Binding-site contacts:
Ligand atom C3 contacts residue PYR1 of chain 1.J at 1.2 Å.
Ligand atom C4 contacts residue TYR130 of chain 1.B at 2.9 Å (hydrophobic).
Ligand atom O4 contacts residue THR157 of chain 1.B at 2.5 Å (h-bond).
Ligand atom C3 contacts residue LYS155 of chain 1.B at 2.5 Å.
Ligand atom O1 contacts residue TYR130 of chain 1.B at 3.3 Å (h-bond).
Ligand atom O2 contacts residue THR44 of chain 1.B at 2.1 Å (h-bond).
Ligand atom O1 contacts residue PRO7 of chain 1.B at 3.5 Å.
Ligand atom C2 contacts residue LYS155 of chain 1.B at 1.4 Å.
Ligand atom O5 contacts residue THR157 of chain 1.B at 2.7 Å.
Ligand atom C1 contacts residue PYR1 of chain 1.J at 0.2 Å.
Ligand atom C2 contacts residue PYR1 of chain 1.J at 0.5 Å.
Ligand atom C1 contacts residue THR43 of chain 1.B at 3.4 Å.
Ligand atom O4 contacts residue TYR130 of chain 1.B at 2.6 Å (h-bond).
Ligand atom C4 contacts residue PYR1 of chain 1.J at 2.8 Å.
Ligand atom O5 contacts residue 3GR1 of chain 1.K at 1.4 Å.
Ligand atom O4 contacts residue 3GR1 of chain 1.K at 0.6 Å (h-bond).
Ligand atom O6 contacts residue TYR132 of chain 1.B at 3.0 Å (h-bond).
Ligand atom O1 contacts residue GLY42 of chain 1.B at 3.1 Å.
Ligand atom C1 contacts residue LYS155 of chain 1.B at 2.5 Å.
Ligand atom C6 contacts residue 3GR1 of chain 1.K at 1.0 Å.
Ligand atom O2 contacts residue THR43 of chain 1.B at 3.5 Å.
Ligand atom C2 contacts residue 3GR1 of chain 1.K at 2.8 Å.
Ligand atom C2 contacts residue TYR130 of chain 1.B at 3.1 Å (hydrophobic).
Ligand atom C1 contacts residue PRO7 of chain 1.B at 3.4 Å (hydrophobic).
Ligand atom O1 contacts residue THR43 of chain 1.B at 2.6 Å (h-bond).
Ligand atom O2 contacts residue PRO7 of chain 1.B at 3.5 Å.
Ligand atom C4 contacts residue 3GR1 of chain 1.K at 0.8 Å.
Ligand atom O2 contacts residue PYR1 of chain 1.J at 0.1 Å (h-bond).
Ligand atom C6 contacts residue TYR132 of chain 1.B at 3.3 Å (hydrophobic).
Ligand atom C1 contacts residue THR44 of chain 1.B at 3.4 Å.
Ligand atom C1 contacts residue TYR130 of chain 1.B at 3.3 Å (hydrophobic).
Ligand atom C4 contacts residue LYS155 of chain 1.B at 3.5 Å.
Ligand atom C3 contacts residue 3GR1 of chain 1.K at 1.6 Å.
Ligand atom O4 contacts residue PYR1 of chain 1.J at 3.5 Å.
Ligand atom O4 contacts residue TYR132 of chain 1.B at 3.4 Å.
Ligand atom O6 contacts residue 3GR1 of chain 1.K at 0.8 Å (h-bond).
Ligand atom O5 contacts residue TYR132 of chain 1.B at 3.1 Å (h-bond).
Ligand atom O1 contacts residue PYR1 of chain 1.J at 0.3 Å (h-bond).
Ligand atom O1 contacts residue LYS155 of chain 1.B at 2.7 Å (salt-bridge).
Ligand atom C5 contacts residue 3GR1 of chain 1.K at 0.6 Å.

A protein and the small-molecule ligand that binds it are described below.
Small molecule (SMILES): O=C(O)[C@@H](O)C[C@@H](O)[C@H](O)CO

Sequence of chain 1.B:
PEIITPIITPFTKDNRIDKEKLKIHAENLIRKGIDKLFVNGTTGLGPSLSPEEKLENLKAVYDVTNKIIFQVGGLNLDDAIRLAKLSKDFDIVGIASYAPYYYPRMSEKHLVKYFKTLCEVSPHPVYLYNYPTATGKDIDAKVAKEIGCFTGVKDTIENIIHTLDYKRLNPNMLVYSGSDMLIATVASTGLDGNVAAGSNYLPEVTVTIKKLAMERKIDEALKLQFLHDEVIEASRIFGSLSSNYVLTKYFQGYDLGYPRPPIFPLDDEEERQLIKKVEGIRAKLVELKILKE